Binding-site contacts:
Ligand atom O6 contacts residue ASN62 of chain 1.A at 2.5 Å (h-bond).
Ligand atom O3 contacts residue ASN62 of chain 1.A at 3.6 Å (h-bond).
Ligand atom O5 contacts residue ASN62 of chain 1.A at 2.5 Å (h-bond).
Ligand atom O3 contacts residue ILE191 of chain 1.A at 3.7 Å.
Ligand atom C1 contacts residue ASN62 of chain 1.A at 3.4 Å.
Ligand atom C6 contacts residue PRO60 of chain 1.A at 3.9 Å (hydrophobic).
Ligand atom O7 contacts residue PRO59 of chain 1.A at 4.0 Å.
Ligand atom C5 contacts residue ASN62 of chain 1.A at 3.5 Å.
Ligand atom O6 contacts residue PRO59 of chain 1.A at 4.2 Å.
Ligand atom C2 contacts residue ASN62 of chain 1.A at 3.8 Å.
Ligand atom C3 contacts residue ASN62 of chain 1.A at 4.2 Å.
Ligand atom C6 contacts residue ASN62 of chain 1.A at 3.4 Å.
Ligand atom O6 contacts residue PRO60 of chain 1.A at 3.1 Å (h-bond).
Ligand atom C6 contacts residue PRO59 of chain 1.A at 3.7 Å (hydrophobic).

This protein binds this small molecule.
Small molecule (SMILES): CC(=O)N[C@H]1CO[C@H](CO)[C@@H](O[C@@H]2O[C@H](CO)[C@@H](O)[C@H](O)[C@H]2NC=O)[C@@H]1O

Sequence of chain 1.A:
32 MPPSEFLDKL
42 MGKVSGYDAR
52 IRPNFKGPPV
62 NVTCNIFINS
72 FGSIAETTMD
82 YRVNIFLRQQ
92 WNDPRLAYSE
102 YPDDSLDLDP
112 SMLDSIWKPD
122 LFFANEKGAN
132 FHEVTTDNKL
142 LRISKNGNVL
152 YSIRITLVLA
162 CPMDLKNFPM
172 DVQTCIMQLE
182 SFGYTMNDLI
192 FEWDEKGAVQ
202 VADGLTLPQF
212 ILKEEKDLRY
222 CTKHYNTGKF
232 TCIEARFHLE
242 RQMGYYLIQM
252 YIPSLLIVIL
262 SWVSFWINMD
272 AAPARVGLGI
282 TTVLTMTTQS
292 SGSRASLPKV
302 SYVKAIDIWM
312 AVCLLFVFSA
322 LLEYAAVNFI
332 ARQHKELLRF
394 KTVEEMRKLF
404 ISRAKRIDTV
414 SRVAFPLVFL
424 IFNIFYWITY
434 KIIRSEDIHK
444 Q